A small-molecule ligand and the protein it binds are described below.
Small molecule (SMILES): OC[C@H]1O[C@@H](O)[C@@H](O)[C@@H](O)[C@@H]1O

Sequence of chain 3.F:
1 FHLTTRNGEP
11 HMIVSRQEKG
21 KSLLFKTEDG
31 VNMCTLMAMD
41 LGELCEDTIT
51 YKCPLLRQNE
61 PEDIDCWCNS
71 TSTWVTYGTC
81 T

Binding-site contacts:
Ligand atom C3 contacts residue BMA1 of chain 3.BA at 2.5 Å.
Ligand atom O3 contacts residue BMA1 of chain 3.BA at 1.1 Å.
Ligand atom C5 contacts residue NAG1 of chain 3.Z at 3.8 Å.
Ligand atom O2 contacts residue NAG1 of chain 3.Z at 3.4 Å (h-bond).
Ligand atom C2 contacts residue NAG1 of chain 3.Z at 2.9 Å.
Ligand atom C4 contacts residue BMA1 of chain 3.BA at 3.6 Å.
Ligand atom O6 contacts residue NAG1 of chain 3.Z at 4.5 Å.
Ligand atom O5 contacts residue NAG1 of chain 3.Z at 2.5 Å (h-bond).
Ligand atom C3 contacts residue NAG1 of chain 3.Z at 4.1 Å.
Ligand atom C2 contacts residue HIS2 of chain 3.F at 4.5 Å.
Ligand atom C2 contacts residue BMA1 of chain 3.BA at 3.2 Å.
Ligand atom C1 contacts residue NAG1 of chain 3.Z at 1.7 Å.
Ligand atom O2 contacts residue HIS2 of chain 3.F at 3.4 Å (h-bond).
Ligand atom O4 contacts residue BMA1 of chain 3.BA at 4.0 Å.
Ligand atom O2 contacts residue BMA1 of chain 3.BA at 3.0 Å (h-bond).